Binding-site contacts:
Ligand atom S2 contacts residue LYS32 of chain 1.C at 2.7 Å.
Ligand atom C5 contacts residue TYR36 of chain 1.C at 4.0 Å (hydrophobic).
Ligand atom C8 contacts residue ILE64 of chain 1.C at 3.6 Å (hydrophobic).
Ligand atom C4 contacts residue MET2 of chain 1.C at 4.4 Å (hydrophobic).
Ligand atom C5 contacts residue TYR95 of chain 1.A at 4.4 Å (hydrophobic).
Ligand atom C9 contacts residue TYR36 of chain 1.C at 4.3 Å (hydrophobic).
Ligand atom C10 contacts residue PRO1 of chain 1.C at 4.2 Å (hydrophobic).
Ligand atom C5 contacts residue PRO1 of chain 1.C at 3.6 Å (hydrophobic).
Ligand atom C7 contacts residue TYR36 of chain 1.C at 4.0 Å (hydrophobic).
Ligand atom S2 contacts residue TYR36 of chain 1.C at 3.9 Å.
Ligand atom S2 contacts residue PRO1 of chain 1.C at 2.6 Å (h-bond).
Ligand atom C6 contacts residue TYR36 of chain 1.C at 3.5 Å (hydrophobic).
Ligand atom C7 contacts residue TYR95 of chain 1.A at 3.3 Å (hydrophobic).
Ligand atom N2 contacts residue TYR36 of chain 1.C at 3.7 Å.
Ligand atom N2 contacts residue MET2 of chain 1.C at 4.2 Å.
Ligand atom C4 contacts residue PRO1 of chain 1.C at 1.3 Å (hydrophobic).
Ligand atom C6 contacts residue TYR95 of chain 1.A at 3.2 Å (hydrophobic).
Ligand atom C8 contacts residue PHE113 of chain 1.C at 3.7 Å (hydrophobic).
Ligand atom C9 contacts residue ILE64 of chain 1.C at 3.8 Å (hydrophobic).
Ligand atom C4 contacts residue LYS32 of chain 1.C at 4.0 Å.
Ligand atom C7 contacts residue PHE113 of chain 1.C at 3.6 Å (hydrophobic).
Ligand atom C8 contacts residue TYR36 of chain 1.C at 4.0 Å (hydrophobic).
Ligand atom N2 contacts residue PRO1 of chain 1.C at 2.3 Å (h-bond).

This small molecule binds to this protein.
Small molecule (SMILES): S=CNc1ccccc1

Sequence of chain 1.C:
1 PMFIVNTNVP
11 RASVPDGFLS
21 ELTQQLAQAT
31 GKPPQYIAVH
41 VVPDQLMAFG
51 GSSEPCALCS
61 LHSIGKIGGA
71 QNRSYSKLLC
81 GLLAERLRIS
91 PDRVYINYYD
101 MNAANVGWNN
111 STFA

Sequence of chain 1.A:
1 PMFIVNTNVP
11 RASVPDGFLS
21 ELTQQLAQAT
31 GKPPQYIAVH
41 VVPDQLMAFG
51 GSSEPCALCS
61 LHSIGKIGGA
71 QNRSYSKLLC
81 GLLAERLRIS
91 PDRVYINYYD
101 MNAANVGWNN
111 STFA